This protein binds this small molecule.
Small molecule (SMILES): Brc1ccc(-c2c[nH]cn2)cc1

Sequence of chain 4.A:
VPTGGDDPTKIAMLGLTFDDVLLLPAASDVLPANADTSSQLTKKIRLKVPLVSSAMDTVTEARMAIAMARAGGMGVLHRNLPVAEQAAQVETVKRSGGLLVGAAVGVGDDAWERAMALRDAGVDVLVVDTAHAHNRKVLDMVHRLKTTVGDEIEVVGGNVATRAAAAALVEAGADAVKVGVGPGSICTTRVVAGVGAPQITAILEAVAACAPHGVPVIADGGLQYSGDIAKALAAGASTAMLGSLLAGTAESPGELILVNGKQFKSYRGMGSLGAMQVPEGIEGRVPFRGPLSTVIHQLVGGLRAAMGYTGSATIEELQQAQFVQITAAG

Sequence of chain 1.A:
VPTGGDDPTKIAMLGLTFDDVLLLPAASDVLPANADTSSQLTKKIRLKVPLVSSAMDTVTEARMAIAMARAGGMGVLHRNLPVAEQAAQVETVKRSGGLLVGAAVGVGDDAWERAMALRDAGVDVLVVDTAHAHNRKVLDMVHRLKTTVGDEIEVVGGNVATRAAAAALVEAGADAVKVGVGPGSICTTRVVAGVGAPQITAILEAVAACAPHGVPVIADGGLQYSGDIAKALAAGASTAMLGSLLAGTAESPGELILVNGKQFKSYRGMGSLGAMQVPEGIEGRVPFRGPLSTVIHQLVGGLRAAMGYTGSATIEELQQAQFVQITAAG

Binding-site contacts:
Ligand atom N1 contacts residue IMP1 of chain 4.B at 3.3 Å (h-bond).
Ligand atom C7 contacts residue THR203 of chain 4.A at 4.0 Å.
Ligand atom C5 contacts residue GLY194 of chain 4.A at 4.1 Å.
Ligand atom C11 contacts residue IMP1 of chain 4.B at 4.2 Å.
Ligand atom BR contacts residue GLY285 of chain 4.A at 3.8 Å.
Ligand atom C8 contacts residue TYR347 of chain 1.A at 3.6 Å (hydrophobic).
Ligand atom N3 contacts residue IMP1 of chain 4.B at 3.8 Å.
Ligand atom C10 contacts residue IMP1 of chain 4.B at 4.3 Å.
Ligand atom N3 contacts residue THR144 of chain 4.A at 4.2 Å.
Ligand atom C10 contacts residue GLY285 of chain 4.A at 4.2 Å.
Ligand atom C11 contacts residue ALA145 of chain 4.A at 4.2 Å (hydrophobic).
Ligand atom C8 contacts residue GLU318 of chain 4.A at 3.6 Å.
Ligand atom N1 contacts residue ASN173 of chain 4.A at 3.4 Å (h-bond).
Ligand atom C2 contacts residue ASN173 of chain 4.A at 3.5 Å.
Ligand atom N1 contacts residue GLY194 of chain 4.A at 3.3 Å (h-bond).
Ligand atom C4 contacts residue ALA145 of chain 4.A at 4.0 Å (hydrophobic).
Ligand atom C7 contacts residue IMP1 of chain 4.B at 3.4 Å.
Ligand atom C7 contacts residue TYR347 of chain 1.A at 3.8 Å (hydrophobic).
Ligand atom C2 contacts residue ASP234 of chain 4.A at 4.5 Å.
Ligand atom C2 contacts residue IMP1 of chain 4.B at 2.9 Å.
Ligand atom C8 contacts residue THR203 of chain 4.A at 4.0 Å.
Ligand atom C8 contacts residue IMP1 of chain 4.B at 3.9 Å.
Ligand atom C9 contacts residue GLY285 of chain 4.A at 4.3 Å.
Ligand atom C10 contacts residue ALA145 of chain 4.A at 4.4 Å (hydrophobic).
Ligand atom C8 contacts residue ALA145 of chain 4.A at 3.7 Å (hydrophobic).
Ligand atom N3 contacts residue ALA145 of chain 4.A at 4.4 Å.
Ligand atom C6 contacts residue ALA145 of chain 4.A at 3.7 Å (hydrophobic).
Ligand atom C5 contacts residue IMP1 of chain 4.B at 3.3 Å.
Ligand atom C2 contacts residue THR144 of chain 4.A at 4.2 Å.
Ligand atom C4 contacts residue IMP1 of chain 4.B at 3.4 Å.
Ligand atom C9 contacts residue IMP1 of chain 4.B at 4.2 Å.
Ligand atom C5 contacts residue ALA145 of chain 4.A at 4.3 Å (hydrophobic).
Ligand atom C7 contacts residue ALA145 of chain 4.A at 3.5 Å (hydrophobic).
Ligand atom C9 contacts residue GLU318 of chain 4.A at 4.2 Å.
Ligand atom C6 contacts residue IMP1 of chain 4.B at 3.6 Å.
Ligand atom BR contacts residue GLU318 of chain 4.A at 3.7 Å.
Ligand atom C9 contacts residue ALA145 of chain 4.A at 4.2 Å (hydrophobic).
Ligand atom C2 contacts residue GLY194 of chain 4.A at 4.4 Å.
Ligand atom C7 contacts residue GLU318 of chain 4.A at 4.4 Å.